The small molecule below binds the protein below.
Small molecule (SMILES): O=c1[nH]cnc2c1ncn2[C@@H]1O[C@H](COP(=O)(O)O)[C@@H](O)[C@H]1O

Sequence of chain 1.A:
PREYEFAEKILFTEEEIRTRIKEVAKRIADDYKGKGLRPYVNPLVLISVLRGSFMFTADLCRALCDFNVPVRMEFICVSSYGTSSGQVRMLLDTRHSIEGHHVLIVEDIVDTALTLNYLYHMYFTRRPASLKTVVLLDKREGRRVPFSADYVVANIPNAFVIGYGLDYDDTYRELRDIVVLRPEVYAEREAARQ

Binding-site contacts:
Ligand atom O1P contacts residue ALA117 of chain 1.A at 2.6 Å (h-bond).
Ligand atom O3P contacts residue ALA117 of chain 1.A at 3.5 Å (h-bond).
Ligand atom C3' contacts residue ASP112 of chain 1.A at 3.8 Å.
Ligand atom N7 contacts residue ILE113 of chain 1.A at 3.1 Å.
Ligand atom O2P contacts residue GLU111 of chain 1.A at 3.7 Å.
Ligand atom O6 contacts residue ALA163 of chain 1.A at 3.8 Å.
Ligand atom C8 contacts residue ILE113 of chain 1.A at 3.2 Å (hydrophobic).
Ligand atom O3P contacts residue THR116 of chain 1.A at 3.6 Å (h-bond).
Ligand atom O3P contacts residue LEU118 of chain 1.A at 3.3 Å (h-bond).
Ligand atom C3' contacts residue ILE113 of chain 1.A at 3.7 Å (hydrophobic).
Ligand atom O6 contacts residue ILE113 of chain 1.A at 3.6 Å.
Ligand atom O3P contacts residue THR119 of chain 1.A at 3.0 Å (h-bond).
Ligand atom N1 contacts residue PHE164 of chain 1.A at 3.5 Å.
Ligand atom P contacts residue ALA117 of chain 1.A at 3.6 Å.
Ligand atom O3P contacts residue LEU120 of chain 1.A at 3.8 Å.
Ligand atom C5 contacts residue ILE113 of chain 1.A at 3.5 Å (hydrophobic).
Ligand atom C6 contacts residue VAL165 of chain 1.A at 4.0 Å (hydrophobic).
Ligand atom O6 contacts residue LYS143 of chain 1.A at 3.3 Å (salt-bridge).
Ligand atom O2' contacts residue ASP112 of chain 1.A at 3.6 Å.
Ligand atom C1' contacts residue ILE113 of chain 1.A at 3.9 Å (hydrophobic).
Ligand atom O6 contacts residue PHE164 of chain 1.A at 3.7 Å.
Ligand atom P contacts residue ILE113 of chain 1.A at 4.0 Å.
Ligand atom C2' contacts residue ILE113 of chain 1.A at 3.4 Å (hydrophobic).
Ligand atom O1P contacts residue VAL114 of chain 1.A at 3.4 Å.
Ligand atom C2' contacts residue ASP112 of chain 1.A at 3.6 Å.
Ligand atom C6 contacts residue ILE113 of chain 1.A at 3.7 Å (hydrophobic).
Ligand atom O3' contacts residue ASP112 of chain 1.A at 3.3 Å (salt-bridge).
Ligand atom O3' contacts residue GLU111 of chain 1.A at 3.4 Å (salt-bridge).
Ligand atom O1P contacts residue ASP115 of chain 1.A at 2.8 Å (salt-bridge).
Ligand atom O2P contacts residue ILE113 of chain 1.A at 3.2 Å (h-bond).
Ligand atom O1P contacts residue THR116 of chain 1.A at 3.2 Å (h-bond).
Ligand atom C6 contacts residue PHE164 of chain 1.A at 3.9 Å (hydrophobic).
Ligand atom C5' contacts residue THR119 of chain 1.A at 4.0 Å.
Ligand atom N9 contacts residue ILE113 of chain 1.A at 3.4 Å.
Ligand atom N1 contacts residue VAL165 of chain 1.A at 3.1 Å (h-bond).
Ligand atom C4 contacts residue ILE113 of chain 1.A at 3.7 Å (hydrophobic).
Ligand atom C2 contacts residue PHE164 of chain 1.A at 3.9 Å (hydrophobic).
Ligand atom C2 contacts residue ASP171 of chain 1.A at 3.3 Å.
Ligand atom C2 contacts residue VAL165 of chain 1.A at 3.8 Å (hydrophobic).
Ligand atom O6 contacts residue VAL165 of chain 1.A at 3.6 Å (h-bond).